Sequence of chain 54.J:
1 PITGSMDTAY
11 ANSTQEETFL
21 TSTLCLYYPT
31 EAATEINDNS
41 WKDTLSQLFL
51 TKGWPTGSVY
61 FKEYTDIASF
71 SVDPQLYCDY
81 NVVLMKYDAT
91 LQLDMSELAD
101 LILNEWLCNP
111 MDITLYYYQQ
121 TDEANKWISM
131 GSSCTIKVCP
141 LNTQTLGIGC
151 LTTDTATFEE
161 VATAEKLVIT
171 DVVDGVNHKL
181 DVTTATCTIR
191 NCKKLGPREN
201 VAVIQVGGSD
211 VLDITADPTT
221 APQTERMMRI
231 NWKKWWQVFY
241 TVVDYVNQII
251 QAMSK

Binding-site contacts:
Ligand atom O5 contacts residue ASN12 of chain 54.J at 2.7 Å (h-bond).
Ligand atom C5 contacts residue ASN12 of chain 54.J at 4.1 Å.
Ligand atom O7 contacts residue ASN12 of chain 54.J at 3.7 Å.
Ligand atom C2 contacts residue ASN12 of chain 54.J at 3.2 Å.
Ligand atom C7 contacts residue ASN12 of chain 54.J at 3.9 Å.
Ligand atom C1 contacts residue ASN12 of chain 54.J at 2.1 Å.
Ligand atom N2 contacts residue ASN12 of chain 54.J at 3.8 Å.

A protein and the small-molecule ligand that binds it are described below.
Small molecule (SMILES): CC(=O)N[C@H]1[C@H](O[C@H]2[C@H](O)[C@@H](NC(C)=O)CO[C@@H]2CO)O[C@H](CO)[C@@H](O)[C@@H]1O